Sequence of chain 1.E:
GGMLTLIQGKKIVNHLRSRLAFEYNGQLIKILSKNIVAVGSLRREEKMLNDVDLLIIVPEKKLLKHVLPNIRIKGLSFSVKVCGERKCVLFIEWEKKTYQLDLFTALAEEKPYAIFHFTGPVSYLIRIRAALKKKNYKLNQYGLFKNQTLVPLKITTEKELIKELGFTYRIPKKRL

Binding-site contacts:
Ligand atom C4' contacts residue PHE120 of chain 1.E at 3.2 Å (hydrophobic).
Ligand atom O1G contacts residue MN1 of chain 1.N at 2.1 Å.
Ligand atom C2' contacts residue HIS119 of chain 1.E at 3.2 Å.
Ligand atom C6 contacts residue DA9 of chain 1.G at 3.3 Å.
Ligand atom C5' contacts residue MN1 of chain 1.O at 3.5 Å.
Ligand atom PG contacts residue MN1 of chain 1.N at 3.3 Å.
Ligand atom C8 contacts residue HIS119 of chain 1.E at 3.4 Å.
Ligand atom PB contacts residue MN1 of chain 1.N at 3.1 Å.
Ligand atom O1A contacts residue MN1 of chain 1.N at 2.0 Å.
Ligand atom O5' contacts residue DA9 of chain 1.G at 3.2 Å.
Ligand atom O3' contacts residue ARG46 of chain 1.E at 3.2 Å (salt-bridge).
Ligand atom O2G contacts residue SER43 of chain 1.E at 2.7 Å (h-bond).
Ligand atom O5' contacts residue MN1 of chain 1.O at 3.4 Å.
Ligand atom O2A contacts residue DA9 of chain 1.G at 3.5 Å.
Ligand atom N1 contacts residue VAL124 of chain 1.E at 3.3 Å.
Ligand atom PA contacts residue MN1 of chain 1.O at 3.0 Å.
Ligand atom PA contacts residue MN1 of chain 1.N at 3.3 Å.
Ligand atom N1 contacts residue DA9 of chain 1.G at 3.4 Å (h-bond).
Ligand atom O1B contacts residue MN1 of chain 1.N at 2.0 Å.
Ligand atom C4 contacts residue VAL124 of chain 1.E at 3.5 Å (hydrophobic).
Ligand atom O2B contacts residue ARG46 of chain 1.E at 3.1 Å (salt-bridge).
Ligand atom O3A contacts residue MN1 of chain 1.N at 3.5 Å.
Ligand atom O1A contacts residue ASP53 of chain 1.E at 3.1 Å (salt-bridge).
Ligand atom N3 contacts residue DA9 of chain 1.G at 3.5 Å.
Ligand atom O3G contacts residue ASN52 of chain 1.E at 2.6 Å (h-bond).
Ligand atom O1A contacts residue ASP55 of chain 1.E at 3.0 Å (salt-bridge).
Ligand atom O6 contacts residue DA9 of chain 1.G at 2.9 Å (h-bond).
Ligand atom N3 contacts residue VAL124 of chain 1.E at 3.2 Å.
Ligand atom C2 contacts residue VAL124 of chain 1.E at 3.1 Å (hydrophobic).
Ligand atom O1A contacts residue MN1 of chain 1.O at 2.0 Å.
Ligand atom O4' contacts residue DA9 of chain 1.G at 3.2 Å.
Ligand atom O3' contacts residue GLY122 of chain 1.E at 3.4 Å.
Ligand atom O2G contacts residue ASN52 of chain 1.E at 3.3 Å (h-bond).
Ligand atom O1G contacts residue ASP53 of chain 1.E at 2.8 Å (salt-bridge).
Ligand atom PG contacts residue ASN52 of chain 1.E at 3.3 Å.
Ligand atom C1' contacts residue HIS119 of chain 1.E at 3.4 Å.
Ligand atom C8 contacts residue LEU127 of chain 1.E at 3.4 Å (hydrophobic).
Ligand atom O1B contacts residue SER43 of chain 1.E at 3.0 Å (h-bond).
Ligand atom O1B contacts residue ASP55 of chain 1.E at 2.9 Å (salt-bridge).
Ligand atom O3' contacts residue PHE120 of chain 1.E at 3.5 Å (h-bond).

A protein and the small-molecule ligand that binds it are described below.
Small molecule (SMILES): Nc1nc2c(ncn2[C@H]2C[C@H](O)[C@@H](CO[P](=O)(O)O[P](=O)(O)OP(=O)(O)O)O2)c(=O)[nH]1